Sequence of chain 1.B:
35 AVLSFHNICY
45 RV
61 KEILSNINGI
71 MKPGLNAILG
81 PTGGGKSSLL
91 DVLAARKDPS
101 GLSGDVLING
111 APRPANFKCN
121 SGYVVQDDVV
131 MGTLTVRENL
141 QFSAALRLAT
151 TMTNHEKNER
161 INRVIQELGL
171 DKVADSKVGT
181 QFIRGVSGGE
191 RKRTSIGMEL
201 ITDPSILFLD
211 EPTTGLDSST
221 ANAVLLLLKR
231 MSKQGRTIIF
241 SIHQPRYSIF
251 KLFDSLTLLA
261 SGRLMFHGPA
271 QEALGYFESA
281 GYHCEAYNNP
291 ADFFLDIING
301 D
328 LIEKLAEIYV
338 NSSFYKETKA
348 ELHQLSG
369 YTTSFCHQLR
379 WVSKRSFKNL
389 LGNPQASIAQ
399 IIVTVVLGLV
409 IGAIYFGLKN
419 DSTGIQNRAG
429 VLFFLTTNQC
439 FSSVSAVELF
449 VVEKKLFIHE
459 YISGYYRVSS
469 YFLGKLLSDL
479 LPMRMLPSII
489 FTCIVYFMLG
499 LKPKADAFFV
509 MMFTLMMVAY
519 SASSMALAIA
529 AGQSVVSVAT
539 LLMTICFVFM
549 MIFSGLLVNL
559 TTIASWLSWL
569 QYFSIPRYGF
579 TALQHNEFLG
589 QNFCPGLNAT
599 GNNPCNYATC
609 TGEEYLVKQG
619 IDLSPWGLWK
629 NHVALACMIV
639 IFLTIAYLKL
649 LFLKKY

This small molecule binds to this protein.
Small molecule (SMILES): CC(C)CCC[C@@H](C)[C@H]1CC[C@H]2[C@@H]3CC=C4C[C@@H](O)CC[C@]4(C)[C@H]3CC[C@]12C

Binding-site contacts:
Ligand atom C24 contacts residue ILE639 of chain 1.B at 3.9 Å (hydrophobic).
Ligand atom O1 contacts residue LYS628 of chain 1.B at 3.9 Å.
Ligand atom C23 contacts residue ILE639 of chain 1.B at 4.4 Å (hydrophobic).
Ligand atom C15 contacts residue CYS635 of chain 1.B at 3.7 Å (hydrophobic).
Ligand atom C26 contacts residue ILE639 of chain 1.B at 4.3 Å (hydrophobic).
Ligand atom C18 contacts residue ALA632 of chain 1.B at 4.2 Å (hydrophobic).
Ligand atom C18 contacts residue TYR576 of chain 1.B at 3.8 Å (hydrophobic).
Ligand atom C19 contacts residue TYR576 of chain 1.B at 4.1 Å (hydrophobic).
Ligand atom C21 contacts residue TYR570 of chain 1.B at 4.4 Å (hydrophobic).
Ligand atom C25 contacts residue PHE640 of chain 1.B at 3.7 Å (hydrophobic).
Ligand atom C7 contacts residue CYS635 of chain 1.B at 4.5 Å (hydrophobic).
Ligand atom C21 contacts residue PHE571 of chain 1.B at 3.5 Å (hydrophobic).
Ligand atom C11 contacts residue TYR576 of chain 1.B at 4.5 Å (hydrophobic).
Ligand atom C22 contacts residue MET636 of chain 1.B at 3.4 Å (hydrophobic).
Ligand atom C19 contacts residue ALA632 of chain 1.B at 3.4 Å (hydrophobic).
Ligand atom C24 contacts residue PHE640 of chain 1.B at 4.4 Å (hydrophobic).
Ligand atom C22 contacts residue ILE639 of chain 1.B at 4.0 Å (hydrophobic).
Ligand atom C16 contacts residue CYS635 of chain 1.B at 4.1 Å (hydrophobic).
Ligand atom C20 contacts residue MET636 of chain 1.B at 3.9 Å (hydrophobic).
Ligand atom C23 contacts residue MET636 of chain 1.B at 3.8 Å (hydrophobic).
Ligand atom C26 contacts residue PHE640 of chain 1.B at 4.5 Å (hydrophobic).
Ligand atom C27 contacts residue PHE640 of chain 1.B at 4.5 Å (hydrophobic).